Sequence of chain 2.A:
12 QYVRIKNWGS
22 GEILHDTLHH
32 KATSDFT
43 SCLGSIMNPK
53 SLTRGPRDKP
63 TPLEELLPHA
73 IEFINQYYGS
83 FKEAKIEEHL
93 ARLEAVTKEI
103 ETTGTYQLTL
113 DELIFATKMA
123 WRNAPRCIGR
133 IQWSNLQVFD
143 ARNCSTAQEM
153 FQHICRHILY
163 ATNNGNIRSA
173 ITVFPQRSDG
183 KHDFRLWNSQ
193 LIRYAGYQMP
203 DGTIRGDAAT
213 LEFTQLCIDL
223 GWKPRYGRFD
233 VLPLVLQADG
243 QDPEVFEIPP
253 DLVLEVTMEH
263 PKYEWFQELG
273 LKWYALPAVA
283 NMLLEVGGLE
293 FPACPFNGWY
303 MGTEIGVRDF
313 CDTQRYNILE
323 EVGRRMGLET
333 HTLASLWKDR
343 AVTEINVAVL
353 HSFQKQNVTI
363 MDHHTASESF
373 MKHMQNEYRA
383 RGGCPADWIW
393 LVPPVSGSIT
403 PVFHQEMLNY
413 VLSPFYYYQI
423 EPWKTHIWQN

The small molecule below binds the protein below.
Small molecule (SMILES): NCc1ccc(C(=O)N2CCC3(CC2)N=C(N)c2c(F)cccc2N3)cc1

Binding-site contacts:
Ligand atom F1 contacts residue GLY300 of chain 2.A at 3.2 Å.
Ligand atom C2 contacts residue GLY300 of chain 2.A at 3.7 Å.
Ligand atom CD2 contacts residue ASP311 of chain 2.A at 3.5 Å.
Ligand atom N21 contacts residue TRP301 of chain 2.A at 3.1 Å (h-bond).
Ligand atom CD2 contacts residue ARG195 of chain 2.A at 3.2 Å.
Ligand atom C18 contacts residue TYR276 of chain 2.A at 3.5 Å (hydrophobic).
Ligand atom CD2 contacts residue ARG317 of chain 2.A at 3.3 Å.
Ligand atom C1 contacts residue VAL281 of chain 2.A at 3.4 Å (hydrophobic).
Ligand atom C5 contacts residue GLU306 of chain 2.A at 3.6 Å.
Ligand atom O16 contacts residue GLN192 of chain 2.A at 3.2 Å.
Ligand atom CB contacts residue ARG195 of chain 2.A at 3.3 Å.
Ligand atom CG contacts residue GLU306 of chain 2.A at 3.4 Å.
Ligand atom C10 contacts residue GLU306 of chain 2.A at 3.5 Å.
Ligand atom O16 contacts residue TYR276 of chain 2.A at 2.8 Å (h-bond).
Ligand atom C11 contacts residue GLU306 of chain 2.A at 3.4 Å.
Ligand atom C10 contacts residue HEM1 of chain 2.C at 3.3 Å.
Ligand atom F1 contacts residue TRP301 of chain 2.A at 3.2 Å.
Ligand atom N21 contacts residue GLU306 of chain 2.A at 2.7 Å (salt-bridge).
Ligand atom C15 contacts residue TYR276 of chain 2.A at 3.6 Å (hydrophobic).
Ligand atom O16 contacts residue TYR302 of chain 2.A at 3.7 Å.
Ligand atom C18 contacts residue ARG195 of chain 2.A at 3.6 Å.
Ligand atom CE1 contacts residue GLN192 of chain 2.A at 3.3 Å.
Ligand atom C3 contacts residue GLY300 of chain 2.A at 3.6 Å.
Ligand atom C13 contacts residue PRO279 of chain 2.A at 3.5 Å (hydrophobic).
Ligand atom C4 contacts residue HEM1 of chain 2.C at 3.2 Å.
Ligand atom C3 contacts residue HEM1 of chain 2.C at 3.2 Å.
Ligand atom CG contacts residue PRO279 of chain 2.A at 3.6 Å (hydrophobic).
Ligand atom C1 contacts residue HEM1 of chain 2.C at 3.5 Å.
Ligand atom N12 contacts residue TYR302 of chain 2.A at 3.7 Å.
Ligand atom F1 contacts residue HEM1 of chain 2.C at 3.5 Å.
Ligand atom F1 contacts residue PRO279 of chain 2.A at 3.6 Å.
Ligand atom CB contacts residue ARG317 of chain 2.A at 3.5 Å.
Ligand atom N1 contacts residue HEM1 of chain 2.C at 3.5 Å.
Ligand atom C15 contacts residue GLN192 of chain 2.A at 3.6 Å.
Ligand atom C13 contacts residue TYR302 of chain 2.A at 3.5 Å (hydrophobic).
Ligand atom C18 contacts residue ASP311 of chain 2.A at 3.7 Å.
Ligand atom N21 contacts residue PRO279 of chain 2.A at 3.6 Å.
Ligand atom C2 contacts residue HEM1 of chain 2.C at 3.5 Å.
Ligand atom C8 contacts residue ARG195 of chain 2.A at 3.5 Å.
Ligand atom N20 contacts residue GLU306 of chain 2.A at 2.6 Å (salt-bridge).